Sequence of chain 1.B:
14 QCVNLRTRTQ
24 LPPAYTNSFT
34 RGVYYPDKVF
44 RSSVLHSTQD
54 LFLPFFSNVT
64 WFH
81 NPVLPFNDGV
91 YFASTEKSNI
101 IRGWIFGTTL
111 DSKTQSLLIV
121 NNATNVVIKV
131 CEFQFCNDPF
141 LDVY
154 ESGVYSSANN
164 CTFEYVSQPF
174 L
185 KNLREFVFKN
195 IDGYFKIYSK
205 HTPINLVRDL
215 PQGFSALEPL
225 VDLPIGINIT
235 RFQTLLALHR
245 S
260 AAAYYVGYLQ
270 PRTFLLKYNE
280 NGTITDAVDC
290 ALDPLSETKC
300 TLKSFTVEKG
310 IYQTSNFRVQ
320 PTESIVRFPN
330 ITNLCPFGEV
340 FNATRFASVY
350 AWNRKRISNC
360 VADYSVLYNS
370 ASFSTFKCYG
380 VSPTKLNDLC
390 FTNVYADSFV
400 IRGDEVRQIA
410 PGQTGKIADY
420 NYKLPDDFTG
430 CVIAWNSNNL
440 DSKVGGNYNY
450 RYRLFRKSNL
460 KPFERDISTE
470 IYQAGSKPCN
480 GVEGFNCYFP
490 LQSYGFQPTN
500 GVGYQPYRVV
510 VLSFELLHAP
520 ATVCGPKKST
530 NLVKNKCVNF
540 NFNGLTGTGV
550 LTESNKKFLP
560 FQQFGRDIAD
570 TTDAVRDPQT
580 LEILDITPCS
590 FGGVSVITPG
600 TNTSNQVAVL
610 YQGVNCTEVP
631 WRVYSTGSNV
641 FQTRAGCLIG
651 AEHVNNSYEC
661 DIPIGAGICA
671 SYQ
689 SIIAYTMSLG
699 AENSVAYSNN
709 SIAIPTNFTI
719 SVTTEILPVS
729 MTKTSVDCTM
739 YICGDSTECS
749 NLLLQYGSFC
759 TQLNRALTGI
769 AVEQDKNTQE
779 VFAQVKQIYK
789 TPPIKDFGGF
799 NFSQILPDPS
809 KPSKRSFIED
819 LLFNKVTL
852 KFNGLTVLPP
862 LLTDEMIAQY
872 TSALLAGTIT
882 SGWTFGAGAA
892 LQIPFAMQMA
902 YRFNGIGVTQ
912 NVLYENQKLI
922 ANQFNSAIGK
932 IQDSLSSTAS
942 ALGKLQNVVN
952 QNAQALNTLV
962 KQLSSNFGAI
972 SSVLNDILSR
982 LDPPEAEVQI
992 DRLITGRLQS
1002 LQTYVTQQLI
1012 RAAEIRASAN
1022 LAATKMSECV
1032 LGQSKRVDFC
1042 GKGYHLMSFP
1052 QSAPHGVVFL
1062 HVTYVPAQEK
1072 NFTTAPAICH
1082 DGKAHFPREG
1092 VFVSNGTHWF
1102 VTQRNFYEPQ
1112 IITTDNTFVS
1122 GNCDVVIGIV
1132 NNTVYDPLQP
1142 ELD

A protein and the small-molecule ligand that binds it are described below.
Small molecule (SMILES): CC(=O)N[C@H]1[C@H](O[C@H]2[C@H](O)[C@@H](NC(C)=O)CO[C@@H]2CO)O[C@H](CO)[C@@H](O)[C@@H]1O

Binding-site contacts:
Ligand atom C8 contacts residue PHE336 of chain 1.B at 4.0 Å (hydrophobic).
Ligand atom C8 contacts residue PHE340 of chain 1.B at 4.0 Å (hydrophobic).
Ligand atom C1 contacts residue ASN341 of chain 1.B at 1.4 Å.
Ligand atom C8 contacts residue LEU366 of chain 1.B at 4.3 Å (hydrophobic).
Ligand atom C8 contacts residue GLY337 of chain 1.B at 3.8 Å.
Ligand atom C5 contacts residue ASN341 of chain 1.B at 3.7 Å.
Ligand atom O7 contacts residue ASN341 of chain 1.B at 4.4 Å.
Ligand atom C7 contacts residue ASN341 of chain 1.B at 3.9 Å.
Ligand atom N2 contacts residue ASN341 of chain 1.B at 2.9 Å (h-bond).
Ligand atom C4 contacts residue ASN341 of chain 1.B at 4.2 Å.
Ligand atom O5 contacts residue ASN341 of chain 1.B at 2.4 Å (h-bond).
Ligand atom O7 contacts residue GLY337 of chain 1.B at 3.9 Å.
Ligand atom C7 contacts residue GLY337 of chain 1.B at 3.9 Å.
Ligand atom C2 contacts residue ASN341 of chain 1.B at 2.5 Å.
Ligand atom C3 contacts residue ASN341 of chain 1.B at 3.8 Å.